This small molecule binds to this protein.
Small molecule (SMILES): OC[C@H]1O[C@H](O[C@H]2[C@H](O)[C@@H](O)[C@@H](O[C@H]3[C@H](O)[C@@H](O)[C@@H](O)O[C@@H]3CO)O[C@@H]2CO)[C@H](O)[C@@H](O)[C@@H]1O

Sequence of chain 1.A:
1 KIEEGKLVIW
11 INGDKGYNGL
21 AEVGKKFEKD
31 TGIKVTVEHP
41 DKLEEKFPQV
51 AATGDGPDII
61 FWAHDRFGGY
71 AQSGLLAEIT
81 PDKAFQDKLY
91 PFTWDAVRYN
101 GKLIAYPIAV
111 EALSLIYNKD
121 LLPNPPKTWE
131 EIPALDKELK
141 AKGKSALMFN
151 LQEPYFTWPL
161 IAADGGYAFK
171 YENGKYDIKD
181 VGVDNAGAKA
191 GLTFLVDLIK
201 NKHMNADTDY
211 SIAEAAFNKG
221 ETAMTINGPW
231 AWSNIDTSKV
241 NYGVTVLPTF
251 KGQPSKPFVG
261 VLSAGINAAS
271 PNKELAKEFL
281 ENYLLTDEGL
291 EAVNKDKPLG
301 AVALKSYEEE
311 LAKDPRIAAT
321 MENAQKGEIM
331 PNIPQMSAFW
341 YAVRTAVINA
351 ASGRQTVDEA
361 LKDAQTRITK

Binding-site contacts:
Ligand atom O2 contacts residue ALA63 of chain 1.A at 3.4 Å.
Ligand atom C6 contacts residue ARG344 of chain 1.A at 3.7 Å.
Ligand atom O1 contacts residue LYS15 of chain 1.A at 3.2 Å (salt-bridge).
Ligand atom O5 contacts residue TYR155 of chain 1.A at 3.3 Å.
Ligand atom O4 contacts residue TYR341 of chain 1.A at 3.8 Å.
Ligand atom C2 contacts residue GLU111 of chain 1.A at 3.5 Å.
Ligand atom O3 contacts residue TYR341 of chain 1.A at 3.2 Å (h-bond).
Ligand atom O2 contacts residue LYS15 of chain 1.A at 3.0 Å (salt-bridge).
Ligand atom C1 contacts residue TYR155 of chain 1.A at 3.7 Å (hydrophobic).
Ligand atom O3 contacts residue ARG66 of chain 1.A at 2.8 Å (salt-bridge).
Ligand atom O5 contacts residue TRP340 of chain 1.A at 3.3 Å.
Ligand atom C1 contacts residue TRP230 of chain 1.A at 3.8 Å (hydrophobic).
Ligand atom C2 contacts residue TRP230 of chain 1.A at 3.8 Å (hydrophobic).
Ligand atom C2 contacts residue ARG66 of chain 1.A at 3.7 Å.
Ligand atom O6 contacts residue TYR155 of chain 1.A at 3.2 Å (h-bond).
Ligand atom O3 contacts residue GLU45 of chain 1.A at 3.6 Å.
Ligand atom O1 contacts residue ASP14 of chain 1.A at 2.7 Å (salt-bridge).
Ligand atom O2 contacts residue GLU111 of chain 1.A at 2.6 Å (salt-bridge).
Ligand atom O2 contacts residue ARG66 of chain 1.A at 2.8 Å (salt-bridge).
Ligand atom O3 contacts residue ALA63 of chain 1.A at 3.5 Å.
Ligand atom C4 contacts residue TRP340 of chain 1.A at 3.7 Å (hydrophobic).
Ligand atom O6 contacts residue GLU153 of chain 1.A at 2.7 Å (salt-bridge).
Ligand atom O6 contacts residue PRO154 of chain 1.A at 3.3 Å.
Ligand atom O3 contacts residue GLU111 of chain 1.A at 3.8 Å.
Ligand atom C2 contacts residue ASP65 of chain 1.A at 3.4 Å.
Ligand atom C3 contacts residue ASP65 of chain 1.A at 3.5 Å.
Ligand atom C3 contacts residue TRP62 of chain 1.A at 3.5 Å (hydrophobic).
Ligand atom C6 contacts residue TRP340 of chain 1.A at 3.7 Å (hydrophobic).
Ligand atom O2 contacts residue TRP62 of chain 1.A at 3.6 Å (h-bond).
Ligand atom O3 contacts residue TRP62 of chain 1.A at 2.9 Å (h-bond).
Ligand atom C1 contacts residue ASP14 of chain 1.A at 3.4 Å.
Ligand atom O6 contacts residue ARG344 of chain 1.A at 3.2 Å.
Ligand atom C1 contacts residue TRP340 of chain 1.A at 3.7 Å (hydrophobic).
Ligand atom O2 contacts residue TRP230 of chain 1.A at 3.7 Å.
Ligand atom C4 contacts residue TYR341 of chain 1.A at 3.6 Å (hydrophobic).
Ligand atom O2 contacts residue ASP65 of chain 1.A at 2.8 Å (salt-bridge).
Ligand atom C6 contacts residue GLU153 of chain 1.A at 3.6 Å.
Ligand atom C3 contacts residue GLU44 of chain 1.A at 3.4 Å.
Ligand atom O3 contacts residue GLU44 of chain 1.A at 2.8 Å (salt-bridge).
Ligand atom O3 contacts residue ASP65 of chain 1.A at 2.7 Å (salt-bridge).